Sequence of chain 2.A:
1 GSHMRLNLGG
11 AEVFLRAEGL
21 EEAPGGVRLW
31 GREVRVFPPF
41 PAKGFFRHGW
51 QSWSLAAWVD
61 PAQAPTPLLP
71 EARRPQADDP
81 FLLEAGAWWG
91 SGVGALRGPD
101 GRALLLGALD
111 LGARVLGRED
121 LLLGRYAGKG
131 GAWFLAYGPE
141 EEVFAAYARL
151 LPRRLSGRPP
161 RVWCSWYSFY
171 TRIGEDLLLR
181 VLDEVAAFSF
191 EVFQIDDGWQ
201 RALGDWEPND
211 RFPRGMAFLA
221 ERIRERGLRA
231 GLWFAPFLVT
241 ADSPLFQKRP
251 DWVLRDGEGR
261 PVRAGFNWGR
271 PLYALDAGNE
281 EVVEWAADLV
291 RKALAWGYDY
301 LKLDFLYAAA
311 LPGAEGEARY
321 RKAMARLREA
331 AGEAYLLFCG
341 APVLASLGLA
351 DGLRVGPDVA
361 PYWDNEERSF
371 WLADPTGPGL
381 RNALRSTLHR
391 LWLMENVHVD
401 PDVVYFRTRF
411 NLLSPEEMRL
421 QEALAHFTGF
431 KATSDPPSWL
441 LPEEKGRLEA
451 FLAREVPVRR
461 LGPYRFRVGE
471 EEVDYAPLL

Binding-site contacts:
Ligand atom O2 contacts residue CYS339 of chain 2.A at 3.5 Å (h-bond).
Ligand atom O3 contacts residue LYS302 of chain 2.A at 2.9 Å (salt-bridge).
Ligand atom C1 contacts residue ASP304 of chain 2.A at 3.3 Å.
Ligand atom C2 contacts residue ASP358 of chain 2.A at 3.5 Å.
Ligand atom C4 contacts residue ASP358 of chain 2.A at 3.4 Å.
Ligand atom O4 contacts residue TRP53 of chain 2.A at 3.0 Å.
Ligand atom O3 contacts residue THR376 of chain 2.A at 3.5 Å (h-bond).
Ligand atom O2 contacts residue ASP358 of chain 2.A at 2.2 Å (salt-bridge).
Ligand atom O6 contacts residue ASP197 of chain 2.A at 3.1 Å (salt-bridge).
Ligand atom C6 contacts residue ASP197 of chain 2.A at 3.5 Å.
Ligand atom O2 contacts residue ARG368 of chain 2.A at 2.6 Å (salt-bridge).
Ligand atom C4 contacts residue TRP166 of chain 2.A at 3.5 Å (hydrophobic).
Ligand atom O5 contacts residue ASP304 of chain 2.A at 2.8 Å (salt-bridge).
Ligand atom C2 contacts residue ASP304 of chain 2.A at 3.4 Å.
Ligand atom O6 contacts residue TRP166 of chain 2.A at 3.3 Å.
Ligand atom O4 contacts residue ASP196 of chain 2.A at 2.8 Å (salt-bridge).
Ligand atom C4 contacts residue ASP196 of chain 2.A at 3.6 Å.
Ligand atom O3 contacts residue ASP358 of chain 2.A at 3.5 Å (salt-bridge).
Ligand atom C5 contacts residue TRP166 of chain 2.A at 3.6 Å (hydrophobic).
Ligand atom O2 contacts residue ARG354 of chain 2.A at 3.3 Å (salt-bridge).
Ligand atom O4 contacts residue TRP233 of chain 2.A at 3.2 Å (h-bond).
Ligand atom O3 contacts residue ARG354 of chain 2.A at 3.3 Å (salt-bridge).
Ligand atom O3 contacts residue TYR167 of chain 2.A at 2.8 Å (h-bond).
Ligand atom C6 contacts residue ASP358 of chain 2.A at 3.7 Å.
Ligand atom O5 contacts residue ASN267 of chain 2.A at 3.0 Å (h-bond).
Ligand atom C5 contacts residue ASP358 of chain 2.A at 3.4 Å.
Ligand atom O3 contacts residue TRP53 of chain 2.A at 3.8 Å.
Ligand atom C1 contacts residue ASN267 of chain 2.A at 3.5 Å.
Ligand atom C6 contacts residue TRP166 of chain 2.A at 3.5 Å (hydrophobic).
Ligand atom C6 contacts residue PHE305 of chain 2.A at 3.7 Å (hydrophobic).
Ligand atom O4 contacts residue LYS302 of chain 2.A at 3.3 Å (salt-bridge).
Ligand atom O6 contacts residue ASP358 of chain 2.A at 2.8 Å (salt-bridge).
Ligand atom C3 contacts residue ASP358 of chain 2.A at 3.5 Å.
Ligand atom O4 contacts residue ASP304 of chain 2.A at 3.4 Å (salt-bridge).
Ligand atom O2 contacts residue TRP53 of chain 2.A at 3.6 Å.
Ligand atom O5 contacts residue PHE305 of chain 2.A at 3.4 Å.
Ligand atom C3 contacts residue TYR167 of chain 2.A at 3.6 Å (hydrophobic).
Ligand atom O4 contacts residue GLN76 of chain 2.A at 3.7 Å.
Ligand atom C2 contacts residue GLN76 of chain 2.A at 3.4 Å.
Ligand atom O6 contacts residue TRP268 of chain 2.A at 3.4 Å.

The small molecule below binds the protein below.
Small molecule (SMILES): OC[C@H]1O[C@H](OC[C@H]2OC[C@H](O)[C@@H](O)[C@H]2O)[C@H](O)[C@@H](O)[C@H]1O